A small-molecule ligand and the protein it binds are described below.
Small molecule (SMILES): Nc1ncnc2c1ncn2[C@@H]1O[C@H](COP(=O)=O)[C@@H](O[P](=O)(O)OC[C@H]2O[C@@H](n3ccc(=O)[nH]c3=O)[C@H](O)[C@@H]2O)[C@H]1O

Binding-site contacts:
Ligand atom N7 contacts residue TRP38 of chain 42.B at 4.2 Å.
Ligand atom C4 contacts residue TRP38 of chain 42.B at 3.5 Å (hydrophobic).
Ligand atom O2' contacts residue TRP38 of chain 42.B at 4.2 Å.
Ligand atom C8 contacts residue TRP38 of chain 42.B at 4.3 Å (hydrophobic).
Ligand atom C5 contacts residue TRP38 of chain 42.B at 3.7 Å (hydrophobic).
Ligand atom N6 contacts residue VAL30 of chain 22.A at 4.3 Å.
Ligand atom N6 contacts residue TRP38 of chain 42.B at 4.0 Å.
Ligand atom C1' contacts residue TRP38 of chain 42.B at 4.0 Å (hydrophobic).
Ligand atom C6 contacts residue TRP38 of chain 42.B at 3.6 Å (hydrophobic).
Ligand atom N9 contacts residue TRP38 of chain 42.B at 3.7 Å.
Ligand atom C2 contacts residue TRP38 of chain 42.B at 3.1 Å (hydrophobic).
Ligand atom N1 contacts residue TRP38 of chain 42.B at 3.3 Å.
Ligand atom O2' contacts residue HIS28 of chain 22.A at 3.2 Å (h-bond).
Ligand atom N3 contacts residue TRP38 of chain 42.B at 3.2 Å.

Sequence of chain 42.B:
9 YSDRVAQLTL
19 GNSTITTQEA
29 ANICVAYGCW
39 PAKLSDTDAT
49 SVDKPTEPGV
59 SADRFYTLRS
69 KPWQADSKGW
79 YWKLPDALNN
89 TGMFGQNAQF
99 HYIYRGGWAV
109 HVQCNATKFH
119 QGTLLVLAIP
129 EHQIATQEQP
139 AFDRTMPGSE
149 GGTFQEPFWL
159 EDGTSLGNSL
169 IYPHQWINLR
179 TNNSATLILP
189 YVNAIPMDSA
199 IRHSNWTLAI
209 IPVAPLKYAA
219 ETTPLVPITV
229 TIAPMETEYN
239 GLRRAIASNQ

Sequence of chain 22.A:
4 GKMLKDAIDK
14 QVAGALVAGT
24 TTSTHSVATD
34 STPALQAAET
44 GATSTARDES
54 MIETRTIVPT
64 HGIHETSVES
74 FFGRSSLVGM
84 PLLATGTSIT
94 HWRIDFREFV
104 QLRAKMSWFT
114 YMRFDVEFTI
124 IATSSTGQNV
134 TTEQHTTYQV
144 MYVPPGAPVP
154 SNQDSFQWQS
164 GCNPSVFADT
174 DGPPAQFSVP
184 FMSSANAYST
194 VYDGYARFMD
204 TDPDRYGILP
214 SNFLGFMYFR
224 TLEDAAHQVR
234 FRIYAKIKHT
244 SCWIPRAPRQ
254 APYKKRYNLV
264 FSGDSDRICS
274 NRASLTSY